Sequence of chain 1.B:
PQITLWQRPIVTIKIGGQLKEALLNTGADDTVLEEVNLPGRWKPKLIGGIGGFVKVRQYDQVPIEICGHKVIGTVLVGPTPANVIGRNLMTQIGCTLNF

A protein and the small-molecule ligand that binds it are described below.
Small molecule (SMILES): CC[C@H](C)[C@H](NC(=O)[C@@H]1CCCN1C(=O)[C@H](Cc1ccc(O)cc1)NC(=O)[C@H](CC(N)=O)NC(=O)[C@@H](N)CCC(N)=O)C(=O)N[C@H](C(=O)N[C@@H](C)C(=O)O)C(C)C

Sequence of chain 1.A:
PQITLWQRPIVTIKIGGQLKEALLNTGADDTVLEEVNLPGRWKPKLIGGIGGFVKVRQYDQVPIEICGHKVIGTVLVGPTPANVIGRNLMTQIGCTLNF

Binding-site contacts:
Ligand atom C contacts residue GLY27 of chain 1.B at 3.5 Å.
Ligand atom N contacts residue ASP29 of chain 1.A at 2.6 Å (salt-bridge).
Ligand atom CB contacts residue ASN25 of chain 1.A at 3.6 Å.
Ligand atom CD contacts residue ASN25 of chain 1.A at 3.5 Å.
Ligand atom CD contacts residue ARG8 of chain 1.B at 3.5 Å.
Ligand atom O contacts residue GLY48 of chain 1.B at 3.1 Å (h-bond).
Ligand atom CA contacts residue GLY27 of chain 1.B at 3.3 Å.
Ligand atom N contacts residue GLY27 of chain 1.A at 3.5 Å (h-bond).
Ligand atom N contacts residue GLY27 of chain 1.B at 2.9 Å (h-bond).
Ligand atom CG contacts residue ASN25 of chain 1.A at 3.4 Å.
Ligand atom C contacts residue GLY48 of chain 1.B at 3.6 Å.
Ligand atom CD1 contacts residue GLY27 of chain 1.A at 3.1 Å.
Ligand atom CD2 contacts residue GLY27 of chain 1.A at 3.5 Å.
Ligand atom CB contacts residue ARG8 of chain 1.A at 3.2 Å.
Ligand atom CD1 contacts residue ALA28 of chain 1.B at 3.4 Å (hydrophobic).
Ligand atom N contacts residue ASN25 of chain 1.A at 3.0 Å (h-bond).
Ligand atom CA contacts residue ASN25 of chain 1.A at 3.4 Å.
Ligand atom CB contacts residue GLY27 of chain 1.A at 2.9 Å.
Ligand atom CG contacts residue GLY27 of chain 1.A at 2.9 Å.
Ligand atom CB contacts residue ASP29 of chain 1.B at 3.6 Å.
Ligand atom CD1 contacts residue LEU23 of chain 1.B at 3.2 Å (hydrophobic).
Ligand atom O contacts residue ASP29 of chain 1.B at 3.2 Å (salt-bridge).
Ligand atom N contacts residue ARG8 of chain 1.B at 3.0 Å (salt-bridge).
Ligand atom CB contacts residue ASN25 of chain 1.B at 3.1 Å.
Ligand atom CG contacts residue VAL84 of chain 1.A at 3.6 Å (hydrophobic).
Ligand atom OD1 contacts residue ASP30 of chain 1.A at 2.9 Å (salt-bridge).
Ligand atom O contacts residue ASN25 of chain 1.A at 3.2 Å (h-bond).
Ligand atom CG2 contacts residue ARG8 of chain 1.A at 3.3 Å.
Ligand atom O contacts residue ASP29 of chain 1.A at 2.8 Å (salt-bridge).
Ligand atom CB contacts residue ILE47 of chain 1.B at 3.5 Å (hydrophobic).
Ligand atom OE1 contacts residue ARG8 of chain 1.B at 3.1 Å (salt-bridge).
Ligand atom NE2 contacts residue ARG8 of chain 1.B at 3.5 Å (salt-bridge).
Ligand atom C contacts residue ASN25 of chain 1.A at 3.1 Å.
Ligand atom CG1 contacts residue ALA28 of chain 1.B at 3.5 Å (hydrophobic).
Ligand atom CE1 contacts residue LEU23 of chain 1.B at 3.3 Å (hydrophobic).
Ligand atom OXT contacts residue GLY48 of chain 1.B at 2.5 Å (h-bond).
Ligand atom CB contacts residue LEU46 of chain 1.B at 3.5 Å (hydrophobic).
Ligand atom OD1 contacts residue ASP29 of chain 1.A at 3.1 Å (salt-bridge).
Ligand atom OH contacts residue ALA82 of chain 1.B at 3.6 Å.
Ligand atom O contacts residue ASN25 of chain 1.B at 3.0 Å (h-bond).